Binding-site contacts:
Ligand atom C6 contacts residue SO41 of chain 1.S at 3.7 Å.
Ligand atom O7 contacts residue MET285 of chain 1.A at 3.7 Å.
Ligand atom C8 contacts residue ASN320 of chain 1.B at 4.5 Å.
Ligand atom C7 contacts residue ASN320 of chain 1.B at 3.3 Å.
Ligand atom O7 contacts residue TRP262 of chain 1.A at 4.4 Å.
Ligand atom N2 contacts residue ASN320 of chain 1.B at 3.0 Å (h-bond).
Ligand atom O7 contacts residue ASN320 of chain 1.B at 3.2 Å (h-bond).
Ligand atom C8 contacts residue ASN316 of chain 1.B at 3.8 Å.
Ligand atom C5 contacts residue ASN320 of chain 1.B at 3.6 Å.
Ligand atom N2 contacts residue ASN316 of chain 1.B at 3.9 Å.
Ligand atom C3 contacts residue ASN320 of chain 1.B at 3.8 Å.
Ligand atom O3 contacts residue SO41 of chain 1.S at 4.2 Å.
Ligand atom C6 contacts residue ARG281 of chain 1.A at 3.8 Å.
Ligand atom O6 contacts residue ARG281 of chain 1.A at 3.8 Å.
Ligand atom O4 contacts residue SO41 of chain 1.S at 2.6 Å (h-bond).
Ligand atom C4 contacts residue ASN320 of chain 1.B at 4.2 Å.
Ligand atom C8 contacts residue TRP262 of chain 1.A at 4.4 Å (hydrophobic).
Ligand atom C3 contacts residue SO41 of chain 1.S at 4.3 Å.
Ligand atom O5 contacts residue ASN320 of chain 1.B at 2.3 Å (h-bond).
Ligand atom C6 contacts residue ARG281 of chain 1.A at 3.9 Å.
Ligand atom C2 contacts residue ASN320 of chain 1.B at 2.4 Å.
Ligand atom O7 contacts residue LEU317 of chain 1.B at 4.5 Å.
Ligand atom O6 contacts residue ARG281 of chain 1.A at 4.5 Å.
Ligand atom C4 contacts residue SO41 of chain 1.S at 3.1 Å.
Ligand atom C5 contacts residue SO41 of chain 1.S at 4.0 Å.
Ligand atom C1 contacts residue ASN320 of chain 1.B at 1.4 Å.
Ligand atom C1 contacts residue ASN316 of chain 1.B at 4.1 Å.
Ligand atom C7 contacts residue ASN316 of chain 1.B at 4.1 Å.
Ligand atom C7 contacts residue LEU317 of chain 1.B at 4.2 Å (hydrophobic).
Ligand atom C8 contacts residue LEU317 of chain 1.B at 3.4 Å (hydrophobic).

This small molecule binds to this protein.
Small molecule (SMILES): CC(=O)N[C@H]1[C@H](O[C@H]2[C@H](O)[C@@H](NC(C)=O)CO[C@@H]2CO)O[C@H](CO)[C@@H](O[C@@H]2O[C@H](CO[C@H]3O[C@H](CO)[C@@H](O)[C@H](O)[C@@H]3O)[C@@H](O)[C@H](O[C@H]3O[C@H](CO)[C@@H](O)[C@H](O)[C@@H]3O)[C@@H]2O)[C@@H]1O

Sequence of chain 1.A:
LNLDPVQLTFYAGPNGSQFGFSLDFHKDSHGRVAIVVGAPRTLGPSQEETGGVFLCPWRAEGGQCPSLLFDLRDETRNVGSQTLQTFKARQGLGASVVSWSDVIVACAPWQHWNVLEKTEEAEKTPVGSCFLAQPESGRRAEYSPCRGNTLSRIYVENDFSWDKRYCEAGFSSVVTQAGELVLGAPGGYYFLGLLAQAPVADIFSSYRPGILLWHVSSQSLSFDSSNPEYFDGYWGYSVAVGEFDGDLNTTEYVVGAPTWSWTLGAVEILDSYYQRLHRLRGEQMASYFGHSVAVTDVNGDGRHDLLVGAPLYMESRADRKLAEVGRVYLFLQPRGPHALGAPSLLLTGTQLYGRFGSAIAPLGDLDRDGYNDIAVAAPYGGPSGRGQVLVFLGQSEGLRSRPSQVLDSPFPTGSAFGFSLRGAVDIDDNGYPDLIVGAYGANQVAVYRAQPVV

Sequence of chain 1.B:
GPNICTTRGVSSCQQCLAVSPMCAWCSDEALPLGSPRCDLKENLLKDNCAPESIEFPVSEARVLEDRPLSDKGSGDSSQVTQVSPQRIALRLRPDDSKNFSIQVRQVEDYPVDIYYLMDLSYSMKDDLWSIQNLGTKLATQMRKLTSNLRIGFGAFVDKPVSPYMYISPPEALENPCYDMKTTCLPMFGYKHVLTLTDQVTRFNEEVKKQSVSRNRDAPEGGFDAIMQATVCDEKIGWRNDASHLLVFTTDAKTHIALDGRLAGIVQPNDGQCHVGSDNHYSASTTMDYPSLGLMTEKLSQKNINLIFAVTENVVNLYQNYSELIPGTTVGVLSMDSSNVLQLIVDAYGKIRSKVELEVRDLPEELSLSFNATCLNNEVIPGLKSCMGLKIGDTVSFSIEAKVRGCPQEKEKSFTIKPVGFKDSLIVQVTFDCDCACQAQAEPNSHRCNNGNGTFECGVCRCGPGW